The small molecule below binds the protein below.
Small molecule (SMILES): CC(=O)N[C@@H]1[C@@H](O)[C@H](O)[C@@H](CO)O[C@H]1O

Binding-site contacts:
Ligand atom C3 contacts residue ASN282 of chain 1.C at 3.9 Å.
Ligand atom C2 contacts residue LYS558 of chain 1.B at 4.1 Å.
Ligand atom N2 contacts residue LYS558 of chain 1.B at 3.8 Å.
Ligand atom C8 contacts residue ASN282 of chain 1.C at 4.4 Å.
Ligand atom C7 contacts residue GLU281 of chain 1.C at 3.7 Å.
Ligand atom O6 contacts residue ASN282 of chain 1.C at 4.1 Å.
Ligand atom C8 contacts residue LYS557 of chain 1.B at 4.3 Å.
Ligand atom N2 contacts residue GLU281 of chain 1.C at 4.5 Å.
Ligand atom C7 contacts residue ASN282 of chain 1.C at 3.4 Å.
Ligand atom C8 contacts residue GLU281 of chain 1.C at 3.5 Å.
Ligand atom C4 contacts residue LYS558 of chain 1.B at 4.5 Å.
Ligand atom C4 contacts residue ASN282 of chain 1.C at 4.3 Å.
Ligand atom N2 contacts residue ASN282 of chain 1.C at 3.0 Å (h-bond).
Ligand atom O7 contacts residue GLU281 of chain 1.C at 3.1 Å (salt-bridge).
Ligand atom C5 contacts residue ASN282 of chain 1.C at 3.7 Å.
Ligand atom O5 contacts residue ASN282 of chain 1.C at 2.4 Å (h-bond).
Ligand atom O7 contacts residue ASN282 of chain 1.C at 3.6 Å.
Ligand atom C1 contacts residue GLU281 of chain 1.C at 4.3 Å.
Ligand atom O3 contacts residue LYS558 of chain 1.B at 4.2 Å.
Ligand atom C2 contacts residue ASN282 of chain 1.C at 2.5 Å.
Ligand atom C1 contacts residue LYS558 of chain 1.B at 4.3 Å.
Ligand atom C3 contacts residue LYS558 of chain 1.B at 3.5 Å.
Ligand atom C8 contacts residue LYS558 of chain 1.B at 3.4 Å.
Ligand atom C1 contacts residue ASN282 of chain 1.C at 1.5 Å.
Ligand atom C2 contacts residue GLU281 of chain 1.C at 3.9 Å.

Sequence of chain 1.C:
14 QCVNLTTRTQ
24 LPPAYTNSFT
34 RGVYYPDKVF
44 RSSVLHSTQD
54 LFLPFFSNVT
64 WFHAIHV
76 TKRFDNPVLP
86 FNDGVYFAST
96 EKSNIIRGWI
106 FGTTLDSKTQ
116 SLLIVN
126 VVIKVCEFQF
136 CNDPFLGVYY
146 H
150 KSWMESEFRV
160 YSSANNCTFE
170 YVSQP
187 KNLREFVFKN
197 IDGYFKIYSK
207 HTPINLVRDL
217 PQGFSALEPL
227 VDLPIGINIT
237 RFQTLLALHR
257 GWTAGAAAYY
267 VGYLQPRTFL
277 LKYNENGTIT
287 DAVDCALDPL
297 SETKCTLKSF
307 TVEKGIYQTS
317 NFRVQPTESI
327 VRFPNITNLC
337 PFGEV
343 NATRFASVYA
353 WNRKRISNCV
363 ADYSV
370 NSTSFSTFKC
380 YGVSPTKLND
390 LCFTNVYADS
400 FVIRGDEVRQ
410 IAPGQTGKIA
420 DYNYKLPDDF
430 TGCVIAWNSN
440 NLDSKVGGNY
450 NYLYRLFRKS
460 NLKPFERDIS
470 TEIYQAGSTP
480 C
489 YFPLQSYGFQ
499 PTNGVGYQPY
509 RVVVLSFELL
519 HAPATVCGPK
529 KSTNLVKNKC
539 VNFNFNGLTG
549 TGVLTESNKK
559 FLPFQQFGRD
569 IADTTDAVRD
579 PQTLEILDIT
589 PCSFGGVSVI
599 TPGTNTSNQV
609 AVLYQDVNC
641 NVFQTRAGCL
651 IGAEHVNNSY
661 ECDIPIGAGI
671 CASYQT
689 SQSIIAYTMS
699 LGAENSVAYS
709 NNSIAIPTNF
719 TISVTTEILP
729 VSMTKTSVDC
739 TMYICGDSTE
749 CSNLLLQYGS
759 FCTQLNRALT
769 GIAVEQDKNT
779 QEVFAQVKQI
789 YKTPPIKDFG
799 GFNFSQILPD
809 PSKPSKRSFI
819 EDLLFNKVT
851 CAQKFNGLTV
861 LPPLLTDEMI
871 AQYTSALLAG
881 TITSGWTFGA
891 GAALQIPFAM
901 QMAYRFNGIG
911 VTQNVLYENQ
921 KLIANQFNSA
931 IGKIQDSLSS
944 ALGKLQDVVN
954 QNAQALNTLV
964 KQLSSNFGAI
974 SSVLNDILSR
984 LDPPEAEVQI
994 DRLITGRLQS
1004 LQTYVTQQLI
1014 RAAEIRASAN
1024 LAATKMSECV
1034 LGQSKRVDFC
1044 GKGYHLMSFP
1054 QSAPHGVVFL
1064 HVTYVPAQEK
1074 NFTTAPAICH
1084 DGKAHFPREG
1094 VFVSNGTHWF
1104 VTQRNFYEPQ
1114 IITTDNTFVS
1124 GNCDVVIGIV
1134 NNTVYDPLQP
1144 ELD

Sequence of chain 1.B:
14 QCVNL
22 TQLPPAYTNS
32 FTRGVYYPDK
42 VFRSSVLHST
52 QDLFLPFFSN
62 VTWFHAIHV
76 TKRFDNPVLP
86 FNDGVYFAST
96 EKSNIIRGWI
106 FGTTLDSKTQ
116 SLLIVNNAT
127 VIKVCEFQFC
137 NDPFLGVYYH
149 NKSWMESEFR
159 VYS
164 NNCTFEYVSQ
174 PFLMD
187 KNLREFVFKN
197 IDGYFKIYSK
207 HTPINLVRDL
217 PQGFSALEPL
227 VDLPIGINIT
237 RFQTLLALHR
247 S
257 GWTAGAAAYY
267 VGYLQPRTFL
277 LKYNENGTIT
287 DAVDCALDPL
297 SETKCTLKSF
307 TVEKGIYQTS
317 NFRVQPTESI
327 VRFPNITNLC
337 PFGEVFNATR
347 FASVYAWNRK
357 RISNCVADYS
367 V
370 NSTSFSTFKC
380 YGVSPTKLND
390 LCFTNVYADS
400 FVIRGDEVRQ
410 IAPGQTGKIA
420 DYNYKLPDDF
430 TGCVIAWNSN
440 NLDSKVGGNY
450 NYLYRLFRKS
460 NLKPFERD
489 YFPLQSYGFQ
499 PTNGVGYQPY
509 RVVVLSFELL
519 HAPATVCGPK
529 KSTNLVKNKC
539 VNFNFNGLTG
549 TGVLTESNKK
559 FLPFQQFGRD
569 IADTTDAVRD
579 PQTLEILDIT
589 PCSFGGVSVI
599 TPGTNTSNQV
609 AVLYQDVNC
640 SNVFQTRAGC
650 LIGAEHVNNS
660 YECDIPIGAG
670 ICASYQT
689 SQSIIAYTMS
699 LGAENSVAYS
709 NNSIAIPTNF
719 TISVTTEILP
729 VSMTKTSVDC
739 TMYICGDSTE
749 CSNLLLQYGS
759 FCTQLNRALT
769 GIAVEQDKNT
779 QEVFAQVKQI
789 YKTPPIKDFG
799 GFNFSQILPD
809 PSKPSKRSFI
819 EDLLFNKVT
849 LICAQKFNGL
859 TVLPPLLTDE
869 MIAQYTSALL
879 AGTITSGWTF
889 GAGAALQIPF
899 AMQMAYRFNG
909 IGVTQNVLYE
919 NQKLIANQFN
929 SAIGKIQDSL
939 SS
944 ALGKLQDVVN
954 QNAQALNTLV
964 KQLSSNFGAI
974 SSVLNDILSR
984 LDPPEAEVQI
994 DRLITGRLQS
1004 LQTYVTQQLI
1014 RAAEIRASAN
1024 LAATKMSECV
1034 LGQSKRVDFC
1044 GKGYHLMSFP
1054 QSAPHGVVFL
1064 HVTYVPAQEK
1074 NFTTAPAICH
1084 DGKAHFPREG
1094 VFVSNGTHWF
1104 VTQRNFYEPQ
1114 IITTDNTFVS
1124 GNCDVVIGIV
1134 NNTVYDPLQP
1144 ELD